Sequence of chain 1.A:
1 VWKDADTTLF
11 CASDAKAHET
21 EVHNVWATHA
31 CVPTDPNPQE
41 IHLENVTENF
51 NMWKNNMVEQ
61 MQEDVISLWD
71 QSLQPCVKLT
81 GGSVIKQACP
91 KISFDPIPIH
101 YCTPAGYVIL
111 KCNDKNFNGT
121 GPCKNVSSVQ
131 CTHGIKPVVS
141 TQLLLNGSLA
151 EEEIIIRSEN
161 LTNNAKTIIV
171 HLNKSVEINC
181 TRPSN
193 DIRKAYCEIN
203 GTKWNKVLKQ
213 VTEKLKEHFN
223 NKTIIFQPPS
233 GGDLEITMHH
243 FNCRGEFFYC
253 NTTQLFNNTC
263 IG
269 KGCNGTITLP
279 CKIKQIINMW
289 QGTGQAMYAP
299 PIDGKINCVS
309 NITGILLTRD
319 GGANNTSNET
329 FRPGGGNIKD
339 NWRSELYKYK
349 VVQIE

Binding-site contacts:
Ligand atom O5 contacts residue ASN146 of chain 1.A at 2.3 Å (h-bond).
Ligand atom C3 contacts residue CYS306 of chain 1.A at 4.2 Å (hydrophobic).
Ligand atom N2 contacts residue ASN146 of chain 1.A at 3.0 Å (h-bond).
Ligand atom O6 contacts residue NAG1 of chain 1.M at 3.3 Å (h-bond).
Ligand atom C4 contacts residue ASP95 of chain 1.A at 4.0 Å.
Ligand atom N2 contacts residue SER308 of chain 1.A at 2.9 Å (h-bond).
Ligand atom C2 contacts residue VAL307 of chain 1.A at 4.3 Å (hydrophobic).
Ligand atom C8 contacts residue ASN244 of chain 1.A at 4.0 Å.
Ligand atom O4 contacts residue ARG246 of chain 1.A at 2.9 Å (salt-bridge).
Ligand atom C3 contacts residue SER308 of chain 1.A at 4.1 Å.
Ligand atom C2 contacts residue SER308 of chain 1.A at 3.8 Å.
Ligand atom C4 contacts residue ARG246 of chain 1.A at 4.0 Å.
Ligand atom C6 contacts residue NAG1 of chain 1.M at 4.5 Å.
Ligand atom C3 contacts residue ARG246 of chain 1.A at 4.4 Å.
Ligand atom O5 contacts residue VAL307 of chain 1.A at 4.3 Å.
Ligand atom C1 contacts residue NAG1 of chain 1.M at 4.5 Å.
Ligand atom C1 contacts residue SER308 of chain 1.A at 4.0 Å.
Ligand atom O5 contacts residue NAG1 of chain 1.M at 3.8 Å.
Ligand atom O3 contacts residue ASP95 of chain 1.A at 4.3 Å.
Ligand atom O7 contacts residue ASN244 of chain 1.A at 4.3 Å.
Ligand atom C5 contacts residue ASN146 of chain 1.A at 3.6 Å.
Ligand atom O7 contacts residue PRO96 of chain 1.A at 4.0 Å.
Ligand atom C8 contacts residue SER308 of chain 1.A at 3.5 Å.
Ligand atom C3 contacts residue ASN146 of chain 1.A at 3.8 Å.
Ligand atom C2 contacts residue ASN146 of chain 1.A at 2.5 Å.
Ligand atom C1 contacts residue ASN146 of chain 1.A at 1.4 Å.
Ligand atom O3 contacts residue CYS306 of chain 1.A at 2.9 Å (h-bond).
Ligand atom C3 contacts residue VAL307 of chain 1.A at 3.6 Å (hydrophobic).
Ligand atom O7 contacts residue ASN146 of chain 1.A at 3.9 Å.
Ligand atom C4 contacts residue VAL307 of chain 1.A at 4.1 Å (hydrophobic).
Ligand atom O3 contacts residue ARG246 of chain 1.A at 3.7 Å.
Ligand atom C1 contacts residue VAL307 of chain 1.A at 4.0 Å (hydrophobic).
Ligand atom C8 contacts residue VAL138 of chain 1.A at 4.3 Å (hydrophobic).
Ligand atom C5 contacts residue VAL307 of chain 1.A at 3.8 Å (hydrophobic).
Ligand atom C8 contacts residue LEU145 of chain 1.A at 3.8 Å (hydrophobic).
Ligand atom C7 contacts residue SER308 of chain 1.A at 3.7 Å.
Ligand atom C8 contacts residue PHE243 of chain 1.A at 4.4 Å (hydrophobic).
Ligand atom O4 contacts residue VAL307 of chain 1.A at 4.1 Å.
Ligand atom C4 contacts residue ASN146 of chain 1.A at 4.2 Å.
Ligand atom C7 contacts residue ASN146 of chain 1.A at 3.7 Å.

This small molecule binds to this protein.
Small molecule (SMILES): CC(=O)N[C@@H]1[C@@H](O)[C@H](O)[C@@H](CO)O[C@H]1O